Sequence of chain 54.L:
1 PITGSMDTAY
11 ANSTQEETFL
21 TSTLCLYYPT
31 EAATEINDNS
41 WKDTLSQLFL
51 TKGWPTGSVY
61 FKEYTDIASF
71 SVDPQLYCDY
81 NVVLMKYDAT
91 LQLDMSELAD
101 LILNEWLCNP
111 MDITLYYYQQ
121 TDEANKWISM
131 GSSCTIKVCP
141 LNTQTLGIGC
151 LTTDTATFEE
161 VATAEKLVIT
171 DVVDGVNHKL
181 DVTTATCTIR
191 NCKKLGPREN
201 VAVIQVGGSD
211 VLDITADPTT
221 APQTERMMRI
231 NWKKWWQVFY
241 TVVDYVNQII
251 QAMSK

The protein below binds the small molecule below.
Small molecule (SMILES): CC(=O)N[C@H]1[C@H](O[C@H]2[C@H](O)[C@@H](NC(C)=O)CO[C@@H]2CO)O[C@H](CO)[C@@H](O)[C@@H]1O

Binding-site contacts:
Ligand atom C5 contacts residue ASN12 of chain 54.L at 4.1 Å.
Ligand atom O5 contacts residue ASN12 of chain 54.L at 2.6 Å (h-bond).
Ligand atom N2 contacts residue ASN12 of chain 54.L at 3.8 Å.
Ligand atom C2 contacts residue ASN12 of chain 54.L at 3.2 Å.
Ligand atom C7 contacts residue ASN12 of chain 54.L at 3.9 Å.
Ligand atom C1 contacts residue ASN12 of chain 54.L at 2.1 Å.
Ligand atom O7 contacts residue ASN12 of chain 54.L at 3.7 Å.